A small-molecule ligand and the protein it binds are described below.
Small molecule (SMILES): N[C@@H](Cc1cc(I)c(Oc2ccc(O)c(I)c2)c(I)c1)C(=O)O

Sequence of chain 1.A:
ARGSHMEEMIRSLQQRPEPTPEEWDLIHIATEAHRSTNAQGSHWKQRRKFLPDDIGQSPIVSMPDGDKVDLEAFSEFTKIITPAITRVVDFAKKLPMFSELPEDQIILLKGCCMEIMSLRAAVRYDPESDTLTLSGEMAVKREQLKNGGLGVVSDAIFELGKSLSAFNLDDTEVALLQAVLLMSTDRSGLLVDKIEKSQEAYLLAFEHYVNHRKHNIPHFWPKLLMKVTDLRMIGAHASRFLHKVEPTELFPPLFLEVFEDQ

Binding-site contacts:
Ligand atom N contacts residue SER136 of chain 1.A at 3.0 Å (h-bond).
Ligand atom I1 contacts residue PHE77 of chain 1.A at 3.0 Å.
Ligand atom OXT contacts residue ARG87 of chain 1.A at 4.0 Å.
Ligand atom I3 contacts residue ILE158 of chain 1.A at 3.5 Å.
Ligand atom C8 contacts residue LEU151 of chain 1.A at 3.6 Å (hydrophobic).
Ligand atom I2 contacts residue GLY149 of chain 1.A at 3.5 Å.
Ligand atom OXT contacts residue ARG121 of chain 1.A at 3.5 Å.
Ligand atom CA contacts residue MET118 of chain 1.A at 3.5 Å (hydrophobic).
Ligand atom C contacts residue SER136 of chain 1.A at 3.7 Å.
Ligand atom O contacts residue ARG121 of chain 1.A at 3.6 Å.
Ligand atom C11 contacts residue MET118 of chain 1.A at 3.5 Å (hydrophobic).
Ligand atom CA contacts residue ARG121 of chain 1.A at 3.9 Å.
Ligand atom C10 contacts residue MET115 of chain 1.A at 3.7 Å (hydrophobic).
Ligand atom C contacts residue ARG121 of chain 1.A at 3.5 Å.
Ligand atom O1 contacts residue CAS247 of chain 1.A at 3.6 Å.
Ligand atom N contacts residue MET118 of chain 1.A at 4.0 Å.
Ligand atom N contacts residue THR134 of chain 1.A at 3.6 Å (h-bond).
Ligand atom O1 contacts residue PHE260 of chain 1.A at 3.3 Å.
Ligand atom C10 contacts residue ILE81 of chain 1.A at 3.6 Å (hydrophobic).
Ligand atom CA contacts residue SER136 of chain 1.A at 3.7 Å.
Ligand atom C10 contacts residue HIS240 of chain 1.A at 3.5 Å.
Ligand atom C8 contacts residue HIS240 of chain 1.A at 3.5 Å.
Ligand atom O contacts residue ARG87 of chain 1.A at 3.0 Å (salt-bridge).
Ligand atom C contacts residue ARG87 of chain 1.A at 3.6 Å.
Ligand atom O1 contacts residue LEU151 of chain 1.A at 3.7 Å.
Ligand atom C6 contacts residue LEU151 of chain 1.A at 3.7 Å (hydrophobic).
Ligand atom C3 contacts residue ALA84 of chain 1.A at 4.0 Å (hydrophobic).
Ligand atom C12 contacts residue MET115 of chain 1.A at 3.9 Å (hydrophobic).
Ligand atom I1 contacts residue ILE80 of chain 1.A at 4.0 Å.
Ligand atom OXT contacts residue SER136 of chain 1.A at 3.4 Å (h-bond).
Ligand atom C10 contacts residue LEU151 of chain 1.A at 3.9 Å (hydrophobic).
Ligand atom I1 contacts residue ILE81 of chain 1.A at 3.9 Å.
Ligand atom O1 contacts residue HIS240 of chain 1.A at 2.8 Å.
Ligand atom N contacts residue ALA122 of chain 1.A at 3.7 Å.
Ligand atom C9 contacts residue LEU135 of chain 1.A at 3.9 Å (hydrophobic).
Ligand atom C13 contacts residue SER136 of chain 1.A at 3.8 Å.
Ligand atom N contacts residue LEU135 of chain 1.A at 3.4 Å.
Ligand atom C12 contacts residue ILE81 of chain 1.A at 3.7 Å (hydrophobic).
Ligand atom C13 contacts residue ALA84 of chain 1.A at 3.6 Å (hydrophobic).
Ligand atom C8 contacts residue ILE81 of chain 1.A at 3.9 Å (hydrophobic).